Sequence of chain 1.D:
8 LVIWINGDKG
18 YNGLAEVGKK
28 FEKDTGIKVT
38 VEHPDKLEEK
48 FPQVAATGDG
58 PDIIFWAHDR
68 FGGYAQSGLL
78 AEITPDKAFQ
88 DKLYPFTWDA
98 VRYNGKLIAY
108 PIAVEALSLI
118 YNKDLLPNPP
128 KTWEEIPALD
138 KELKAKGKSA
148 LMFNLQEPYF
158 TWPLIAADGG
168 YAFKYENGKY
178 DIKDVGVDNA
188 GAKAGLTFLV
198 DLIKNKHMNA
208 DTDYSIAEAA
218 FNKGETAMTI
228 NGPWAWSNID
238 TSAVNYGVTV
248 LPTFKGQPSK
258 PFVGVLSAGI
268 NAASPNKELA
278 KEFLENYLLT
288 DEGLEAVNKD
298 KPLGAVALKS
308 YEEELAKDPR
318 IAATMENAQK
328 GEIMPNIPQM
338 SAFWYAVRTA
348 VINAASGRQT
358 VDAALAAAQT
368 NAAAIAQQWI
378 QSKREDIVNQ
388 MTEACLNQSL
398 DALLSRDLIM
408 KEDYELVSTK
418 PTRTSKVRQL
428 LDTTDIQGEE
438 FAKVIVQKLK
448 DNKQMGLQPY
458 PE

Binding-site contacts:
Ligand atom O6 contacts residue GLU154 of chain 1.D at 3.0 Å (salt-bridge).
Ligand atom O2 contacts residue GLU112 of chain 1.D at 2.7 Å (salt-bridge).
Ligand atom C6 contacts residue GLU154 of chain 1.D at 3.3 Å.
Ligand atom O2 contacts residue ALA64 of chain 1.D at 3.5 Å.
Ligand atom O2 contacts residue TRP63 of chain 1.D at 3.3 Å (h-bond).
Ligand atom O2 contacts residue ASP66 of chain 1.D at 2.9 Å (salt-bridge).
Ligand atom O5 contacts residue TYR156 of chain 1.D at 3.7 Å.
Ligand atom C6 contacts residue TYR156 of chain 1.D at 4.1 Å (hydrophobic).
Ligand atom O4 contacts residue ARG67 of chain 1.D at 3.0 Å (salt-bridge).
Ligand atom O3 contacts residue ASP66 of chain 1.D at 2.7 Å (salt-bridge).
Ligand atom C3 contacts residue ASP66 of chain 1.D at 3.6 Å.
Ligand atom C1 contacts residue LYS16 of chain 1.D at 3.6 Å.
Ligand atom O3 contacts residue GLU112 of chain 1.D at 3.9 Å.
Ligand atom O3 contacts residue TRP63 of chain 1.D at 3.6 Å (h-bond).
Ligand atom C6 contacts residue PRO155 of chain 1.D at 3.7 Å (hydrophobic).
Ligand atom O1 contacts residue LYS16 of chain 1.D at 3.1 Å (salt-bridge).
Ligand atom O1 contacts residue ASP15 of chain 1.D at 3.0 Å (salt-bridge).
Ligand atom C6 contacts residue ARG345 of chain 1.D at 4.0 Å.
Ligand atom O4 contacts residue ARG345 of chain 1.D at 4.0 Å.
Ligand atom O3 contacts residue TRP341 of chain 1.D at 3.8 Å.
Ligand atom O2 contacts residue LYS16 of chain 1.D at 2.9 Å (salt-bridge).
Ligand atom O6 contacts residue TRP341 of chain 1.D at 4.0 Å.
Ligand atom C6 contacts residue TRP341 of chain 1.D at 3.8 Å (hydrophobic).
Ligand atom O6 contacts residue TYR156 of chain 1.D at 3.1 Å (h-bond).
Ligand atom C1 contacts residue TRP231 of chain 1.D at 4.0 Å (hydrophobic).
Ligand atom C5 contacts residue GLU154 of chain 1.D at 3.7 Å.
Ligand atom O1 contacts residue ASN13 of chain 1.D at 2.9 Å (h-bond).
Ligand atom C2 contacts residue GLU112 of chain 1.D at 3.4 Å.
Ligand atom C4 contacts residue TYR156 of chain 1.D at 3.9 Å (hydrophobic).
Ligand atom C2 contacts residue ASP66 of chain 1.D at 3.4 Å.
Ligand atom O4 contacts residue TRP63 of chain 1.D at 4.0 Å.
Ligand atom O3 contacts residue TYR156 of chain 1.D at 4.0 Å.
Ligand atom O3 contacts residue ARG67 of chain 1.D at 3.0 Å (salt-bridge).
Ligand atom C4 contacts residue TRP341 of chain 1.D at 3.8 Å (hydrophobic).
Ligand atom C3 contacts residue TRP63 of chain 1.D at 3.7 Å (hydrophobic).
Ligand atom O3 contacts residue ALA64 of chain 1.D at 3.7 Å.
Ligand atom O5 contacts residue TRP341 of chain 1.D at 4.1 Å.
Ligand atom O6 contacts residue PRO155 of chain 1.D at 3.2 Å.
Ligand atom C2 contacts residue LYS16 of chain 1.D at 3.8 Å.
Ligand atom C1 contacts residue ASP15 of chain 1.D at 3.6 Å.

This small molecule binds to this protein.
Small molecule (SMILES): C[C@H]1O[C@H](O)[C@H](O)[C@@H](O)[C@@H]1O[C@H]1O[C@H](CO)[C@@H](O)[C@H](O)[C@H]1O